A small-molecule ligand and the protein it binds are described below.
Small molecule (SMILES): Nc1ncnc2c([C@@H]3O[C@H](CO)[C@@H](O)[C@H]3O)n[nH]c12

Binding-site contacts:
Ligand atom C5' contacts residue MET180 of chain 1.B at 3.8 Å (hydrophobic).
Ligand atom C2 contacts residue VAL178 of chain 1.B at 3.8 Å (hydrophobic).
Ligand atom O5' contacts residue ARG43 of chain 2.B at 3.7 Å.
Ligand atom C6 contacts residue PHE159 of chain 1.B at 3.8 Å (hydrophobic).
Ligand atom C3' contacts residue MET180 of chain 1.B at 3.8 Å (hydrophobic).
Ligand atom O2' contacts residue MET180 of chain 1.B at 3.0 Å (h-bond).
Ligand atom C5' contacts residue MET64 of chain 1.B at 3.7 Å (hydrophobic).
Ligand atom O2' contacts residue GLU181 of chain 1.B at 2.5 Å (salt-bridge).
Ligand atom O2' contacts residue GLU179 of chain 1.B at 3.2 Å.
Ligand atom C2 contacts residue MET180 of chain 1.B at 3.5 Å (hydrophobic).
Ligand atom N8 contacts residue CYS91 of chain 1.B at 3.7 Å.
Ligand atom C5 contacts residue VAL178 of chain 1.B at 3.5 Å (hydrophobic).
Ligand atom O3' contacts residue MET64 of chain 1.B at 3.8 Å.
Ligand atom C5' contacts residue PHE159 of chain 1.B at 3.8 Å (hydrophobic).
Ligand atom N7 contacts residue SER203 of chain 1.B at 3.8 Å.
Ligand atom C4 contacts residue VAL178 of chain 1.B at 3.7 Å (hydrophobic).
Ligand atom N3 contacts residue MET180 of chain 1.B at 3.4 Å.
Ligand atom N6 contacts residue ASP204 of chain 1.B at 3.1 Å (salt-bridge).
Ligand atom O5' contacts residue PHE159 of chain 1.B at 3.5 Å.
Ligand atom N6 contacts residue GLY92 of chain 1.B at 3.7 Å.
Ligand atom C2 contacts residue PHE159 of chain 1.B at 3.6 Å (hydrophobic).
Ligand atom N8 contacts residue SER90 of chain 1.B at 3.5 Å (h-bond).
Ligand atom C5' contacts residue HIS4 of chain 2.B at 3.4 Å.
Ligand atom C2 contacts residue GLU179 of chain 1.B at 3.8 Å.
Ligand atom C1' contacts residue SER90 of chain 1.B at 3.5 Å.
Ligand atom C6 contacts residue VAL178 of chain 1.B at 3.5 Å (hydrophobic).
Ligand atom N7 contacts residue ASP204 of chain 1.B at 3.2 Å (salt-bridge).
Ligand atom N7 contacts residue CYS91 of chain 1.B at 3.7 Å.
Ligand atom N7 contacts residue GLY92 of chain 1.B at 3.7 Å.
Ligand atom O3' contacts residue GLU181 of chain 1.B at 2.6 Å (salt-bridge).
Ligand atom C9 contacts residue SER90 of chain 1.B at 3.5 Å.
Ligand atom N3 contacts residue GLU179 of chain 1.B at 3.5 Å.
Ligand atom O2' contacts residue ARG87 of chain 1.B at 3.0 Å (salt-bridge).
Ligand atom C3' contacts residue GLU181 of chain 1.B at 3.4 Å.
Ligand atom C2' contacts residue MET180 of chain 1.B at 3.7 Å (hydrophobic).
Ligand atom N6 contacts residue ILE206 of chain 1.B at 3.4 Å.
Ligand atom O5' contacts residue HIS4 of chain 2.B at 2.7 Å (h-bond).
Ligand atom C2' contacts residue GLU181 of chain 1.B at 3.6 Å.
Ligand atom N1 contacts residue PHE159 of chain 1.B at 3.8 Å.
Ligand atom N1 contacts residue VAL178 of chain 1.B at 3.6 Å.

Sequence of chain 1.B:
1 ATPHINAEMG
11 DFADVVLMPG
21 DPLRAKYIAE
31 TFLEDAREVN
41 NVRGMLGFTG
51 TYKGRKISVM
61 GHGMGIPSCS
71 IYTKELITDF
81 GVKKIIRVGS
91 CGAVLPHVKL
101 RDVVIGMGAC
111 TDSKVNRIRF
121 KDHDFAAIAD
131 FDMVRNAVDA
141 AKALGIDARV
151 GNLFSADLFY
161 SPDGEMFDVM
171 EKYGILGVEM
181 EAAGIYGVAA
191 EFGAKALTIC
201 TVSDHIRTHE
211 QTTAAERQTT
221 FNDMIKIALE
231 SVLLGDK

Sequence of chain 2.B:
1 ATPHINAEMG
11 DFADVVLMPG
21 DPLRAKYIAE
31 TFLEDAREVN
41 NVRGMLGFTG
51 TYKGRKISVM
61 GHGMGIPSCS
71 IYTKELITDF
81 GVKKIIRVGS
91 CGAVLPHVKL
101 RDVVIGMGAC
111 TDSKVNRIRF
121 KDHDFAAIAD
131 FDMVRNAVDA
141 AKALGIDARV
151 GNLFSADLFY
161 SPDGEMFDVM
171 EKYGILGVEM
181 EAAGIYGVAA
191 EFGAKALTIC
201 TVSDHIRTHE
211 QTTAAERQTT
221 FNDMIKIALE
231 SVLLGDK